A small-molecule ligand and the protein it binds are described below.
Small molecule (SMILES): Cc1c2ccocc-2oc1=O

Sequence of chain 1.B:
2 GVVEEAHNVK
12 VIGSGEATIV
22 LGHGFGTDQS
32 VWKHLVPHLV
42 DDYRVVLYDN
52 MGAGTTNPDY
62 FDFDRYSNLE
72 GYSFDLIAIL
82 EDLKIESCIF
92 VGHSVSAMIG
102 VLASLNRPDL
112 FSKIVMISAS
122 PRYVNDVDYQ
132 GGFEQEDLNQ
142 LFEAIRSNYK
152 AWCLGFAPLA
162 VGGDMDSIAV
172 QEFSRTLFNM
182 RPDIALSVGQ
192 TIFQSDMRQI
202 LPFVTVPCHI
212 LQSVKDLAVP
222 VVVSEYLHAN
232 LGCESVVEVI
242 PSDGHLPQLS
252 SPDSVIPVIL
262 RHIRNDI

Binding-site contacts:
Ligand atom C05 contacts residue TYR124 of chain 1.B at 3.5 Å (hydrophobic).
Ligand atom C02 contacts residue LEU142 of chain 1.B at 3.6 Å (hydrophobic).
Ligand atom C02 contacts residue PHE194 of chain 1.B at 3.6 Å (hydrophobic).
Ligand atom C11 contacts residue ALA219 of chain 1.B at 4.1 Å (hydrophobic).
Ligand atom C11 contacts residue HIS246 of chain 1.B at 4.1 Å.
Ligand atom C08 contacts residue HIS246 of chain 1.B at 4.4 Å.
Ligand atom C05 contacts residue ALA219 of chain 1.B at 4.2 Å (hydrophobic).
Ligand atom C06 contacts residue TYR124 of chain 1.B at 4.2 Å (hydrophobic).
Ligand atom O09 contacts residue PHE157 of chain 1.B at 4.0 Å.
Ligand atom C06 contacts residue PHE194 of chain 1.B at 3.5 Å (hydrophobic).
Ligand atom C03 contacts residue PHE194 of chain 1.B at 3.5 Å (hydrophobic).
Ligand atom O01 contacts residue LEU142 of chain 1.B at 3.9 Å.
Ligand atom C04 contacts residue ALA219 of chain 1.B at 3.7 Å (hydrophobic).
Ligand atom C08 contacts residue PHE194 of chain 1.B at 3.8 Å (hydrophobic).
Ligand atom C11 contacts residue SER95 of chain 1.B at 4.0 Å.
Ligand atom C07 contacts residue PHE194 of chain 1.B at 3.4 Å (hydrophobic).
Ligand atom C03 contacts residue PHE134 of chain 1.B at 4.3 Å (hydrophobic).
Ligand atom C02 contacts residue PHE157 of chain 1.B at 4.3 Å (hydrophobic).
Ligand atom C08 contacts residue ALA219 of chain 1.B at 4.0 Å (hydrophobic).
Ligand atom C08 contacts residue PHE157 of chain 1.B at 4.0 Å (hydrophobic).
Ligand atom C06 contacts residue LEU139 of chain 1.B at 3.8 Å (hydrophobic).
Ligand atom O10 contacts residue PHE194 of chain 1.B at 3.7 Å.
Ligand atom C03 contacts residue ALA219 of chain 1.B at 4.1 Å (hydrophobic).
Ligand atom C11 contacts residue TYR124 of chain 1.B at 3.5 Å (hydrophobic).
Ligand atom O10 contacts residue PHE157 of chain 1.B at 3.0 Å.
Ligand atom C04 contacts residue TYR124 of chain 1.B at 4.4 Å (hydrophobic).
Ligand atom C04 contacts residue PHE194 of chain 1.B at 3.3 Å (hydrophobic).
Ligand atom O01 contacts residue LEU139 of chain 1.B at 3.8 Å.
Ligand atom C05 contacts residue PHE134 of chain 1.B at 4.1 Å (hydrophobic).
Ligand atom C07 contacts residue TYR124 of chain 1.B at 4.3 Å (hydrophobic).
Ligand atom O10 contacts residue ALA219 of chain 1.B at 4.3 Å.
Ligand atom C05 contacts residue PHE194 of chain 1.B at 3.3 Å (hydrophobic).
Ligand atom C02 contacts residue PHE134 of chain 1.B at 3.7 Å (hydrophobic).
Ligand atom C07 contacts residue ALA219 of chain 1.B at 3.6 Å (hydrophobic).
Ligand atom C06 contacts residue PHE134 of chain 1.B at 3.5 Å (hydrophobic).
Ligand atom O09 contacts residue HIS246 of chain 1.B at 3.6 Å.
Ligand atom C03 contacts residue PHE157 of chain 1.B at 4.1 Å (hydrophobic).
Ligand atom C11 contacts residue PHE194 of chain 1.B at 3.7 Å (hydrophobic).
Ligand atom O01 contacts residue PHE134 of chain 1.B at 3.1 Å.
Ligand atom O01 contacts residue PHE194 of chain 1.B at 3.7 Å.